Sequence of chain 2.B:
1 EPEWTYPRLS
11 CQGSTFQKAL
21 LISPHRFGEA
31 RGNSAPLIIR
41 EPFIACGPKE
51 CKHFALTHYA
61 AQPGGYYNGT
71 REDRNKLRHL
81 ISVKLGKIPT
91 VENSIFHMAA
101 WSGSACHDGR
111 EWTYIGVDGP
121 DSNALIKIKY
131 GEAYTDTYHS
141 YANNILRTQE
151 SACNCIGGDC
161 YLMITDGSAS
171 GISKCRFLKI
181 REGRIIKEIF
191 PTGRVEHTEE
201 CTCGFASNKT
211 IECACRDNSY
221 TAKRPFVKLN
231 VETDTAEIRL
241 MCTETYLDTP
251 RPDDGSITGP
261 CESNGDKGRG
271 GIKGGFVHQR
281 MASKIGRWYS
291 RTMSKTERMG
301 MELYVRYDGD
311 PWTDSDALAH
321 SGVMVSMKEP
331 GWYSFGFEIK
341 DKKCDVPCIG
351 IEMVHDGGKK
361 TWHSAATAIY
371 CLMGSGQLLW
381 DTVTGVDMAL

A small-molecule ligand and the protein it binds are described below.
Small molecule (SMILES): CC(=O)N[C@@H]1[C@@H](O)[C@H](O)[C@@H](CO)O[C@H]1O

Binding-site contacts:
Ligand atom O3 contacts residue PRO7 of chain 2.B at 4.4 Å.
Ligand atom C1 contacts residue TYR6 of chain 2.B at 4.1 Å (hydrophobic).
Ligand atom C5 contacts residue ASN208 of chain 2.B at 3.7 Å.
Ligand atom C3 contacts residue PRO7 of chain 2.B at 3.8 Å (hydrophobic).
Ligand atom O5 contacts residue TYR6 of chain 2.B at 3.9 Å.
Ligand atom C3 contacts residue ASN208 of chain 2.B at 3.6 Å.
Ligand atom C7 contacts residue ARG8 of chain 2.B at 4.3 Å.
Ligand atom C1 contacts residue ASN208 of chain 2.B at 1.4 Å.
Ligand atom C4 contacts residue ASN208 of chain 2.B at 4.1 Å.
Ligand atom C7 contacts residue PRO7 of chain 2.B at 3.5 Å (hydrophobic).
Ligand atom O6 contacts residue TYR6 of chain 2.B at 3.8 Å.
Ligand atom C8 contacts residue LEU9 of chain 2.B at 4.0 Å (hydrophobic).
Ligand atom N2 contacts residue ARG8 of chain 2.B at 4.1 Å.
Ligand atom C2 contacts residue PRO7 of chain 2.B at 3.6 Å (hydrophobic).
Ligand atom C5 contacts residue TYR6 of chain 2.B at 4.0 Å (hydrophobic).
Ligand atom C1 contacts residue PRO7 of chain 2.B at 3.8 Å (hydrophobic).
Ligand atom N2 contacts residue PRO7 of chain 2.B at 2.7 Å (h-bond).
Ligand atom C8 contacts residue PRO7 of chain 2.B at 3.5 Å (hydrophobic).
Ligand atom N2 contacts residue ASN208 of chain 2.B at 2.7 Å (h-bond).
Ligand atom O5 contacts residue ASN208 of chain 2.B at 2.4 Å (h-bond).
Ligand atom C8 contacts residue ASN208 of chain 2.B at 4.5 Å.
Ligand atom C7 contacts residue ASN208 of chain 2.B at 3.3 Å.
Ligand atom C8 contacts residue ARG280 of chain 2.B at 4.0 Å.
Ligand atom C2 contacts residue ASN208 of chain 2.B at 2.3 Å.
Ligand atom O7 contacts residue ASN208 of chain 2.B at 3.4 Å (h-bond).
Ligand atom C8 contacts residue ARG8 of chain 2.B at 3.6 Å.